Sequence of chain 1.A:
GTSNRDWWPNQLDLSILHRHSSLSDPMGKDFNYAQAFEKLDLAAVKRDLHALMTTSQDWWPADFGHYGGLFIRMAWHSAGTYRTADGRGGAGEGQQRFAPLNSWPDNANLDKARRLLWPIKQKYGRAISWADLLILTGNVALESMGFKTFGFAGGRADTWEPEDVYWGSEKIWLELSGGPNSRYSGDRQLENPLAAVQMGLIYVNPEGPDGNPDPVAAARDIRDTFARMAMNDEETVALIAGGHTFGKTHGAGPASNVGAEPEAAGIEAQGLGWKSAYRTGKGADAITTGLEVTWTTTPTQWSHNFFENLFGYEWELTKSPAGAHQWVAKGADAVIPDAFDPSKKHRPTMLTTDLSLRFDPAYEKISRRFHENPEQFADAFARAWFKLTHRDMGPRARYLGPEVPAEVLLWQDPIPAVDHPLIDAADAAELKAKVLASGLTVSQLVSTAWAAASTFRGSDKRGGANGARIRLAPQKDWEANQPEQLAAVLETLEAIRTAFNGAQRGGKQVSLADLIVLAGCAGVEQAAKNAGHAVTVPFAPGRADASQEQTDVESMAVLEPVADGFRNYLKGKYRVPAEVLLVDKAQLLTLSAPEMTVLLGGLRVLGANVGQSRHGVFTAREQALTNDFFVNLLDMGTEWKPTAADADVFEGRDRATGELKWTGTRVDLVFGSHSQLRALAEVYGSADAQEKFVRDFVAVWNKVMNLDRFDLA

Binding-site contacts:
Ligand atom C contacts residue ARG103 of chain 1.A at 3.9 Å.
Ligand atom N1 contacts residue GLY473 of chain 1.A at 3.5 Å.
Ligand atom C5 contacts residue GLY473 of chain 1.A at 3.8 Å.
Ligand atom C3 contacts residue SER474 of chain 1.A at 4.2 Å.
Ligand atom C4 contacts residue SER474 of chain 1.A at 3.7 Å.
Ligand atom C4 contacts residue THR605 of chain 1.A at 3.6 Å.
Ligand atom C contacts residue SER474 of chain 1.A at 4.1 Å.
Ligand atom N2 contacts residue GLN602 of chain 1.A at 4.2 Å.
Ligand atom O1 contacts residue ARG103 of chain 1.A at 2.9 Å (salt-bridge).
Ligand atom C contacts residue GLN602 of chain 1.A at 3.9 Å.
Ligand atom C3 contacts residue GLU178 of chain 1.A at 4.1 Å.
Ligand atom N3 contacts residue ASP179 of chain 1.A at 3.6 Å.
Ligand atom N3 contacts residue ARG103 of chain 1.A at 3.5 Å.
Ligand atom C3 contacts residue GLY473 of chain 1.A at 3.6 Å.
Ligand atom C contacts residue GLU178 of chain 1.A at 4.0 Å.
Ligand atom C5 contacts residue GLN602 of chain 1.A at 3.3 Å.
Ligand atom C5 contacts residue LEU603 of chain 1.A at 4.0 Å (hydrophobic).
Ligand atom N3 contacts residue GLN602 of chain 1.A at 4.1 Å.
Ligand atom N2 contacts residue GLU108 of chain 1.A at 4.3 Å.
Ligand atom C3 contacts residue GLU108 of chain 1.A at 4.0 Å.
Ligand atom O1 contacts residue SER474 of chain 1.A at 4.2 Å.
Ligand atom N1 contacts residue THR605 of chain 1.A at 3.6 Å.
Ligand atom O1 contacts residue GLN602 of chain 1.A at 3.5 Å.
Ligand atom C1 contacts residue GLU178 of chain 1.A at 4.0 Å.
Ligand atom C2 contacts residue GLU108 of chain 1.A at 3.5 Å.
Ligand atom O1 contacts residue LEU603 of chain 1.A at 3.9 Å.
Ligand atom N2 contacts residue ARG103 of chain 1.A at 4.2 Å.
Ligand atom C5 contacts residue SER474 of chain 1.A at 3.6 Å.
Ligand atom C1 contacts residue SER474 of chain 1.A at 3.8 Å.
Ligand atom N1 contacts residue SER474 of chain 1.A at 4.0 Å.
Ligand atom C2 contacts residue GLY473 of chain 1.A at 4.1 Å.
Ligand atom C4 contacts residue GLN602 of chain 1.A at 3.2 Å.
Ligand atom C4 contacts residue LEU603 of chain 1.A at 3.9 Å (hydrophobic).
Ligand atom C2 contacts residue SER474 of chain 1.A at 4.1 Å.
Ligand atom C2 contacts residue GLU178 of chain 1.A at 3.2 Å.
Ligand atom C1 contacts residue GLY473 of chain 1.A at 4.1 Å.
Ligand atom N2 contacts residue GLU178 of chain 1.A at 3.2 Å (salt-bridge).
Ligand atom C4 contacts residue GLY473 of chain 1.A at 3.3 Å.
Ligand atom N3 contacts residue GLU178 of chain 1.A at 3.6 Å.
Ligand atom N3 contacts residue VAL180 of chain 1.A at 3.6 Å.

The protein below binds the small molecule below.
Small molecule (SMILES): NNC(=O)c1ccncc1